This protein binds this small molecule.
Small molecule (SMILES): COC(=O)[C@@H](CC(C)C)NC(=O)[C@H](C)NC(=O)[C@@H](O)[C@H](N)c1ccc(C)cc1

Sequence of chain 1.A:
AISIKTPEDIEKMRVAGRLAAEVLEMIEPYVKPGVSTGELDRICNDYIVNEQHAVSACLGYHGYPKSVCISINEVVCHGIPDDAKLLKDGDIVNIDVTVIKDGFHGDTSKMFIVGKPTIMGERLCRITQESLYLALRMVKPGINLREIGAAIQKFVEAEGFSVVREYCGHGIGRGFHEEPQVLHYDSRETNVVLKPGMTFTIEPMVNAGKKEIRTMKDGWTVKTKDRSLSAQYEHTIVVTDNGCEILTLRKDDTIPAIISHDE

Binding-site contacts:
Ligand atom C7 contacts residue ASP96 of chain 1.A at 3.6 Å.
Ligand atom O19 contacts residue GLU203 of chain 1.A at 2.4 Å (salt-bridge).
Ligand atom C24 contacts residue HIS177 of chain 1.A at 3.4 Å.
Ligand atom C4 contacts residue TYR61 of chain 1.A at 3.6 Å (hydrophobic).
Ligand atom C2 contacts residue CYS69 of chain 1.A at 3.5 Å (hydrophobic).
Ligand atom O19 contacts residue CO1 of chain 1.B at 2.1 Å.
Ligand atom O42 contacts residue TYR167 of chain 1.A at 3.1 Å.
Ligand atom C14 contacts residue CO1 of chain 1.B at 3.1 Å.
Ligand atom C41 contacts residue TYR167 of chain 1.A at 3.5 Å (hydrophobic).
Ligand atom C7 contacts residue CO1 of chain 1.B at 3.6 Å.
Ligand atom C14 contacts residue CO1 of chain 1.C at 2.9 Å.
Ligand atom N15 contacts residue THR98 of chain 1.A at 3.0 Å (h-bond).
Ligand atom O22 contacts residue CO1 of chain 1.B at 2.4 Å.
Ligand atom C28 contacts residue CYS168 of chain 1.A at 3.1 Å (hydrophobic).
Ligand atom N15 contacts residue ASP107 of chain 1.A at 3.2 Å (salt-bridge).
Ligand atom O43 contacts residue TYR167 of chain 1.A at 3.5 Å.
Ligand atom O19 contacts residue GLU234 of chain 1.A at 3.0 Å (salt-bridge).
Ligand atom C20 contacts residue CO1 of chain 1.B at 3.1 Å.
Ligand atom C44 contacts residue TYR167 of chain 1.A at 3.6 Å (hydrophobic).
Ligand atom O19 contacts residue CO1 of chain 1.C at 2.1 Å.
Ligand atom O22 contacts residue HIS177 of chain 1.A at 2.7 Å (h-bond).
Ligand atom C7 contacts residue CO1 of chain 1.C at 2.9 Å.
Ligand atom C53 contacts residue TYR61 of chain 1.A at 2.7 Å (hydrophobic).
Ligand atom O22 contacts residue GLU203 of chain 1.A at 3.4 Å (salt-bridge).
Ligand atom O19 contacts residue ASP96 of chain 1.A at 3.1 Å (salt-bridge).
Ligand atom O22 contacts residue ASP107 of chain 1.A at 3.6 Å.
Ligand atom C20 contacts residue HIS177 of chain 1.A at 3.6 Å.
Ligand atom C14 contacts residue ASP96 of chain 1.A at 3.2 Å.
Ligand atom C20 contacts residue GLU203 of chain 1.A at 3.6 Å.
Ligand atom O35 contacts residue HIS78 of chain 1.A at 2.8 Å (h-bond).
Ligand atom C39 contacts residue HIS78 of chain 1.A at 3.5 Å.
Ligand atom O35 contacts residue TYR167 of chain 1.A at 3.4 Å.
Ligand atom O22 contacts residue HIS170 of chain 1.A at 3.0 Å (h-bond).
Ligand atom N15 contacts residue CO1 of chain 1.C at 2.3 Å.
Ligand atom C2 contacts residue HIS78 of chain 1.A at 3.7 Å.
Ligand atom C1 contacts residue PHE176 of chain 1.A at 3.3 Å (hydrophobic).
Ligand atom O19 contacts residue ASP107 of chain 1.A at 3.2 Å (salt-bridge).
Ligand atom C44 contacts residue GLU166 of chain 1.A at 3.0 Å.
Ligand atom C14 contacts residue GLU203 of chain 1.A at 3.3 Å.
Ligand atom N15 contacts residue ASP96 of chain 1.A at 3.1 Å (salt-bridge).